Sequence of chain 1.D:
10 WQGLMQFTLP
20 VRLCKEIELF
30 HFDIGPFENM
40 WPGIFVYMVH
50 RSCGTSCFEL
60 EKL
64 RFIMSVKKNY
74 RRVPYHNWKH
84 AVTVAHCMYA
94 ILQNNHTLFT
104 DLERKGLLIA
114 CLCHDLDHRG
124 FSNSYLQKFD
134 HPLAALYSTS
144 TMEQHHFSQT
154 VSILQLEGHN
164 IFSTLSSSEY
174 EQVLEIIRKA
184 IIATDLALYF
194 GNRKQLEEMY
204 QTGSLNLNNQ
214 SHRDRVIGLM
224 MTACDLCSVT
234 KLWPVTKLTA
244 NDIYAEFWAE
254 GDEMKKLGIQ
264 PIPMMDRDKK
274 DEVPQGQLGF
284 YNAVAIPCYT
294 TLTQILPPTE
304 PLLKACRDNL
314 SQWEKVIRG

Binding-site contacts:
Ligand atom C14 contacts residue MET267 of chain 1.D at 3.3 Å (hydrophobic).
Ligand atom C17 contacts residue HIS79 of chain 1.D at 3.8 Å.
Ligand atom C15 contacts residue HIS79 of chain 1.D at 4.2 Å.
Ligand atom C5 contacts residue GLN280 of chain 1.D at 3.7 Å.
Ligand atom O8 contacts residue TYR78 of chain 1.D at 3.7 Å.
Ligand atom C7 contacts residue PHE250 of chain 1.D at 4.1 Å (hydrophobic).
Ligand atom C12 contacts residue SER231 of chain 1.D at 3.7 Å.
Ligand atom N4 contacts residue VAL232 of chain 1.D at 3.5 Å.
Ligand atom O8 contacts residue LEU229 of chain 1.D at 3.6 Å.
Ligand atom C17 contacts residue PHE250 of chain 1.D at 3.8 Å (hydrophobic).
Ligand atom C13 contacts residue LEU229 of chain 1.D at 4.0 Å (hydrophobic).
Ligand atom C12 contacts residue VAL232 of chain 1.D at 4.0 Å (hydrophobic).
Ligand atom N4 contacts residue ILE246 of chain 1.D at 3.5 Å.
Ligand atom C16 contacts residue TYR247 of chain 1.D at 3.7 Å (hydrophobic).
Ligand atom O9 contacts residue PHE283 of chain 1.D at 3.7 Å.
Ligand atom O11 contacts residue PHE250 of chain 1.D at 4.0 Å.
Ligand atom C1 contacts residue ILE246 of chain 1.D at 3.7 Å (hydrophobic).
Ligand atom C2 contacts residue ILE246 of chain 1.D at 4.2 Å (hydrophobic).
Ligand atom C14 contacts residue PHE283 of chain 1.D at 4.0 Å (hydrophobic).
Ligand atom C12 contacts residue ILE246 of chain 1.D at 3.5 Å (hydrophobic).
Ligand atom C12 contacts residue LEU229 of chain 1.D at 3.9 Å (hydrophobic).
Ligand atom C6 contacts residue LEU229 of chain 1.D at 3.8 Å (hydrophobic).
Ligand atom C16 contacts residue GLY279 of chain 1.D at 3.6 Å.
Ligand atom C2 contacts residue PHE283 of chain 1.D at 3.5 Å (hydrophobic).
Ligand atom C1 contacts residue PHE283 of chain 1.D at 3.8 Å (hydrophobic).
Ligand atom N3 contacts residue VAL232 of chain 1.D at 4.0 Å.
Ligand atom C16 contacts residue GLN280 of chain 1.D at 3.9 Å.
Ligand atom C5 contacts residue PHE283 of chain 1.D at 3.9 Å (hydrophobic).
Ligand atom C12 contacts residue TYR78 of chain 1.D at 3.9 Å (hydrophobic).
Ligand atom N10 contacts residue PHE283 of chain 1.D at 3.8 Å.
Ligand atom N3 contacts residue ILE246 of chain 1.D at 3.3 Å.
Ligand atom C16 contacts residue MET267 of chain 1.D at 3.5 Å (hydrophobic).
Ligand atom O11 contacts residue GLN280 of chain 1.D at 3.5 Å (h-bond).
Ligand atom C16 contacts residue PHE283 of chain 1.D at 3.7 Å (hydrophobic).
Ligand atom C5 contacts residue ILE246 of chain 1.D at 4.1 Å (hydrophobic).
Ligand atom O11 contacts residue PHE283 of chain 1.D at 3.7 Å.
Ligand atom C14 contacts residue PHE250 of chain 1.D at 3.7 Å (hydrophobic).
Ligand atom N10 contacts residue LEU229 of chain 1.D at 4.0 Å.
Ligand atom O9 contacts residue PHE250 of chain 1.D at 3.7 Å.
Ligand atom C7 contacts residue PHE283 of chain 1.D at 3.7 Å (hydrophobic).

The small molecule below binds the protein below.
Small molecule (SMILES): CCCNC(=O)c1c(C(=O)OCC)cnn1C